Sequence of chain 1.A:
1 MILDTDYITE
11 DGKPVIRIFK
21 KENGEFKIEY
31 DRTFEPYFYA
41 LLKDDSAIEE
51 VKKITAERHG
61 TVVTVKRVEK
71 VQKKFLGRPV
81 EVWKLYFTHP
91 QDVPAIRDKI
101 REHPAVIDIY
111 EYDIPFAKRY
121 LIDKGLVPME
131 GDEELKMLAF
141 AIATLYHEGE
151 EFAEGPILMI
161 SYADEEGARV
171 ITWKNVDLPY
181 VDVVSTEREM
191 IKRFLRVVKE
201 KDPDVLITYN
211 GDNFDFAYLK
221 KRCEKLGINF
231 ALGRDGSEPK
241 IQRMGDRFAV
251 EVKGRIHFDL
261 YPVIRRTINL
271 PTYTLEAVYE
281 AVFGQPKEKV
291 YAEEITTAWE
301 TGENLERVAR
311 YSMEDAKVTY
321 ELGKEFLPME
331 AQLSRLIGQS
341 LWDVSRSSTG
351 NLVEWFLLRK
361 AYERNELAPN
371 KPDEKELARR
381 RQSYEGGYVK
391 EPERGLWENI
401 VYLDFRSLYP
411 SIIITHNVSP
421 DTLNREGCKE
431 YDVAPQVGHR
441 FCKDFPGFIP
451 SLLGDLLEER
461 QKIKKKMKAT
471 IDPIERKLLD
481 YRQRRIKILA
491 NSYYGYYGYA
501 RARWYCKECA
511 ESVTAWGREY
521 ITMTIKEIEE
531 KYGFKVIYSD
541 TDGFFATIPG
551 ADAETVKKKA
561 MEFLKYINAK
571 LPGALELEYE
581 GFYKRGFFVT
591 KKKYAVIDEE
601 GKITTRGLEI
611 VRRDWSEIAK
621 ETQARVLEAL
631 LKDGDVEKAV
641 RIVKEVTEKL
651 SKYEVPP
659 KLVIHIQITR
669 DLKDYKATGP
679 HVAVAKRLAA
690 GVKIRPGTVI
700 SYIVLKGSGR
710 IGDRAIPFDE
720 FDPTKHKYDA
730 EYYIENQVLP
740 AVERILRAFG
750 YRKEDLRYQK

Binding-site contacts:
Ligand atom O2G contacts residue GLU580 of chain 1.A at 2.9 Å (salt-bridge).
Ligand atom O1G contacts residue GLU580 of chain 1.A at 3.7 Å.
Ligand atom N7 contacts residue ASN491 of chain 1.A at 3.6 Å.
Ligand atom O2' contacts residue ASP542 of chain 1.A at 3.2 Å (salt-bridge).
Ligand atom O2B contacts residue PHE405 of chain 1.A at 3.0 Å (h-bond).
Ligand atom C8 contacts residue ASN491 of chain 1.A at 3.2 Å.
Ligand atom PG contacts residue ARG460 of chain 1.A at 3.3 Å.
Ligand atom O3B contacts residue ARG460 of chain 1.A at 3.0 Å (salt-bridge).
Ligand atom O2' contacts residue ASN491 of chain 1.A at 3.0 Å (h-bond).
Ligand atom O3G contacts residue MG1 of chain 1.F at 2.8 Å.
Ligand atom O1A contacts residue LYS487 of chain 1.A at 3.1 Å (salt-bridge).
Ligand atom O3G contacts residue ASP404 of chain 1.A at 3.4 Å (salt-bridge).
Ligand atom N9 contacts residue ASN491 of chain 1.A at 3.4 Å (h-bond).
Ligand atom C3' contacts residue ASP542 of chain 1.A at 3.1 Å.
Ligand atom O2G contacts residue ASP404 of chain 1.A at 3.4 Å (salt-bridge).
Ligand atom PA contacts residue LYS487 of chain 1.A at 3.6 Å.
Ligand atom O2B contacts residue ASP542 of chain 1.A at 3.1 Å (salt-bridge).
Ligand atom PG contacts residue MG1 of chain 1.F at 2.6 Å.
Ligand atom O3A contacts residue LYS487 of chain 1.A at 3.3 Å.
Ligand atom PA contacts residue MG1 of chain 1.E at 2.4 Å.
Ligand atom C4' contacts residue THR541 of chain 1.A at 3.6 Å.
Ligand atom O1B contacts residue LYS487 of chain 1.A at 3.4 Å.
Ligand atom O1G contacts residue ARG460 of chain 1.A at 2.7 Å (salt-bridge).
Ligand atom O2G contacts residue MG1 of chain 1.F at 2.0 Å.
Ligand atom O4' contacts residue THR541 of chain 1.A at 3.7 Å.
Ligand atom C4' contacts residue ASP542 of chain 1.A at 3.1 Å.
Ligand atom PG contacts residue GLU580 of chain 1.A at 3.8 Å.
Ligand atom O1A contacts residue MG1 of chain 1.E at 2.4 Å.
Ligand atom O3' contacts residue LYS487 of chain 1.A at 3.5 Å.
Ligand atom O3A contacts residue MG1 of chain 1.E at 3.5 Å.
Ligand atom C2' contacts residue ASP542 of chain 1.A at 3.7 Å.
Ligand atom O2A contacts residue MG1 of chain 1.E at 1.3 Å.
Ligand atom O2B contacts residue SER407 of chain 1.A at 3.4 Å (h-bond).
Ligand atom C2' contacts residue ASN491 of chain 1.A at 3.2 Å.
Ligand atom O1G contacts residue MG1 of chain 1.F at 2.4 Å.
Ligand atom O3' contacts residue MG1 of chain 1.E at 3.7 Å.
Ligand atom O2B contacts residue ASP404 of chain 1.A at 3.7 Å.
Ligand atom O2A contacts residue ASP542 of chain 1.A at 3.2 Å.
Ligand atom O1A contacts residue MG1 of chain 1.G at 2.5 Å.
Ligand atom O3G contacts residue GLU578 of chain 1.A at 2.8 Å (salt-bridge).

This protein binds this small molecule.
Small molecule (SMILES): Nc1ncnc2c1ncn2[C@@H]1OC[C@H](OP(=O)(O)OP(=O)(O)OP(=O)(O)O)[C@H]1O